The protein below binds the small molecule below.
Small molecule (SMILES): CC(=O)N[C@@H]1[C@@H](O)[C@H](O)[C@@H](CO)O[C@H]1O

Sequence of chain 2.F:
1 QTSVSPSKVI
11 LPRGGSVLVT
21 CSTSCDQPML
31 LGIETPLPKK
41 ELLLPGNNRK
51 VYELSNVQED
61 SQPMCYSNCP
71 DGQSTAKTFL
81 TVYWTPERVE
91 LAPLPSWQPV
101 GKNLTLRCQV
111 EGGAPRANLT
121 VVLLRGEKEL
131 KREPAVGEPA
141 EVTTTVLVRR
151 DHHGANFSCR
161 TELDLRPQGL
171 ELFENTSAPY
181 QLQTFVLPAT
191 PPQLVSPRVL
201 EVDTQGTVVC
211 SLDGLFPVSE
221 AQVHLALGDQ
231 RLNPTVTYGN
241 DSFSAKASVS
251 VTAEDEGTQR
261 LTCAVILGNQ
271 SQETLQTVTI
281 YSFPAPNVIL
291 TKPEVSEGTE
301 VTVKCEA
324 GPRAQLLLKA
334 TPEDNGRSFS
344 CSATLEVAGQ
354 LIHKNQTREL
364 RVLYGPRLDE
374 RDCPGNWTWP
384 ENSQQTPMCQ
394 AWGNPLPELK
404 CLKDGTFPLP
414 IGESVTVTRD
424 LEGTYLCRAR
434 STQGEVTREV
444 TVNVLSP

Binding-site contacts:
Ligand atom C6 contacts residue ASN118 of chain 2.F at 4.0 Å.
Ligand atom C1 contacts residue ASN118 of chain 2.F at 1.6 Å.
Ligand atom C1 contacts residue PRO167 of chain 2.F at 4.4 Å (hydrophobic).
Ligand atom C6 contacts residue ALA117 of chain 2.F at 3.6 Å (hydrophobic).
Ligand atom O6 contacts residue ASN118 of chain 2.F at 4.0 Å.
Ligand atom C2 contacts residue ALA117 of chain 2.F at 4.0 Å (hydrophobic).
Ligand atom N2 contacts residue PRO167 of chain 2.F at 4.0 Å.
Ligand atom C5 contacts residue GLN168 of chain 2.F at 4.5 Å.
Ligand atom C7 contacts residue PRO167 of chain 2.F at 3.9 Å (hydrophobic).
Ligand atom O5 contacts residue ASN118 of chain 2.F at 1.8 Å (h-bond).
Ligand atom N2 contacts residue ASN118 of chain 2.F at 3.6 Å.
Ligand atom O5 contacts residue GLN168 of chain 2.F at 4.0 Å.
Ligand atom O5 contacts residue ALA117 of chain 2.F at 3.5 Å (h-bond).
Ligand atom O7 contacts residue ALA117 of chain 2.F at 4.5 Å.
Ligand atom O6 contacts residue ALA117 of chain 2.F at 2.3 Å.
Ligand atom C3 contacts residue ASN118 of chain 2.F at 3.8 Å.
Ligand atom C8 contacts residue PRO167 of chain 2.F at 3.7 Å (hydrophobic).
Ligand atom C2 contacts residue ASN118 of chain 2.F at 2.7 Å.
Ligand atom O7 contacts residue ASN118 of chain 2.F at 3.5 Å (h-bond).
Ligand atom C4 contacts residue ASN118 of chain 2.F at 3.8 Å.
Ligand atom C5 contacts residue ASN118 of chain 2.F at 3.2 Å.
Ligand atom C1 contacts residue GLN168 of chain 2.F at 4.0 Å.
Ligand atom C4 contacts residue ALA117 of chain 2.F at 4.2 Å (hydrophobic).
Ligand atom C8 contacts residue ASP164 of chain 2.F at 4.5 Å.
Ligand atom C7 contacts residue ASN118 of chain 2.F at 3.9 Å.
Ligand atom C1 contacts residue ALA117 of chain 2.F at 3.9 Å (hydrophobic).
Ligand atom C5 contacts residue ALA117 of chain 2.F at 4.2 Å (hydrophobic).